The small molecule below binds the protein below.
Small molecule (SMILES): Nc1ncnc2c1ncn2[C@@H]1O[C@H](CO)[C@@H](O[P](=O)(O)OC[C@H]2O[C@@H](n3ccc(=O)[nH]c3=O)[C@H](O)[C@@H]2O[P](=O)(O)OC[C@H]2O[C@@H](n3ccc(=O)[nH]c3=O)[C@H](O)[C@@H]2O[P](=O)(O)OC[C@H]2O[C@@H](n3ccc(=O)[nH]c3=O)[C@H](O)[C@@H]2O[P](=O)(O)OC[C@H]2O[C@@H](n3ccc(=O)[nH]c3=O)[C@H](O)[C@@H]2O[P](=O)(O)OC[C@H]2O[C@@H](n3ccc(=O)[nH]c3=O)[C@H](O)[C@@H]2O)[C@H]1O

Sequence of chain 10.B:
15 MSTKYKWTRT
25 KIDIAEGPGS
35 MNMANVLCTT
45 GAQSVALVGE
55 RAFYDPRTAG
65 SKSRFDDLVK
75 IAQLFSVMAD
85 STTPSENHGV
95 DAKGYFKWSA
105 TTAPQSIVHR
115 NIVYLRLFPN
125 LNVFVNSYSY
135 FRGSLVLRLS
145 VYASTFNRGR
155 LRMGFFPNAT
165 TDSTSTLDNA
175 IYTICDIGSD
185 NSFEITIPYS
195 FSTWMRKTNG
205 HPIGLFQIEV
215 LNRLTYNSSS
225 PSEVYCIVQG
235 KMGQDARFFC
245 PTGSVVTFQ

Sequence of chain 7.A:
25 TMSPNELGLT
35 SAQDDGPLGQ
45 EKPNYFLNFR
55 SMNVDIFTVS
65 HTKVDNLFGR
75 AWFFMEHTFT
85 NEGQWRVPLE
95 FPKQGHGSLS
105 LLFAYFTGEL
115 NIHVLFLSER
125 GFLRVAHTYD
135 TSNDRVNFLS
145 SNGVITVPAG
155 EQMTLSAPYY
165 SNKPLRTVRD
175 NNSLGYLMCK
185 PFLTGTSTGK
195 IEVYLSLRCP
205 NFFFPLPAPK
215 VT

Sequence of chain 9.B:
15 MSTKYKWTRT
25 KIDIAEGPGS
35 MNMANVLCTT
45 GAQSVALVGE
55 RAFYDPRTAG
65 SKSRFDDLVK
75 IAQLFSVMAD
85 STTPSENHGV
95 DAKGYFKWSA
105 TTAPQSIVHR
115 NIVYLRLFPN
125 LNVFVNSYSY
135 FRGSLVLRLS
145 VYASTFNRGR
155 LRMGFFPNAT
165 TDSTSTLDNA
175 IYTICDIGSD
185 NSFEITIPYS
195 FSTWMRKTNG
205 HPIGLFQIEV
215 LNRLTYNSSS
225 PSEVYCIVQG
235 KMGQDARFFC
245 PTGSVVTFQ

Binding-site contacts:
Ligand atom O2' contacts residue CYS203 of chain 7.A at 3.3 Å (h-bond).
Ligand atom C5' contacts residue ARG202 of chain 7.A at 3.9 Å.
Ligand atom C4 contacts residue TRP21 of chain 10.B at 3.7 Å (hydrophobic).
Ligand atom OP1 contacts residue THR17 of chain 10.B at 3.7 Å.
Ligand atom C6 contacts residue TYR58 of chain 7.B at 3.8 Å (hydrophobic).
Ligand atom N1 contacts residue ALA56 of chain 7.B at 3.2 Å (h-bond).
Ligand atom OP2 contacts residue ARG55 of chain 7.B at 2.9 Å (salt-bridge).
Ligand atom N3 contacts residue ARG55 of chain 7.B at 3.2 Å (salt-bridge).
Ligand atom O2' contacts residue LEU41 of chain 7.B at 3.8 Å.
Ligand atom P contacts residue THR17 of chain 10.B at 3.9 Å.
Ligand atom OP2 contacts residue ARG202 of chain 7.A at 3.6 Å.
Ligand atom N6 contacts residue TYR58 of chain 7.B at 3.5 Å (h-bond).
Ligand atom O2 contacts residue TRP21 of chain 10.B at 2.9 Å.
Ligand atom O2' contacts residue THR17 of chain 10.B at 2.8 Å.
Ligand atom O2' contacts residue ARG55 of chain 7.B at 3.8 Å.
Ligand atom O2' contacts residue TYR19 of chain 9.B at 3.7 Å.
Ligand atom N3 contacts residue TRP21 of chain 10.B at 3.2 Å.
Ligand atom C2 contacts residue TYR58 of chain 7.B at 3.8 Å (hydrophobic).
Ligand atom OP1 contacts residue MET15 of chain 10.B at 3.1 Å.
Ligand atom C2 contacts residue TRP21 of chain 10.B at 3.2 Å (hydrophobic).
Ligand atom C2' contacts residue ARG55 of chain 7.B at 3.4 Å.
Ligand atom O4' contacts residue ARG68 of chain 7.B at 3.0 Å (salt-bridge).
Ligand atom OP1 contacts residue TYR19 of chain 9.B at 3.6 Å (h-bond).
Ligand atom O4 contacts residue TRP21 of chain 10.B at 3.4 Å.
Ligand atom O2' contacts residue THR44 of chain 7.B at 3.9 Å.
Ligand atom O2 contacts residue TYR58 of chain 7.B at 3.6 Å.
Ligand atom O4' contacts residue ARG202 of chain 7.A at 3.9 Å.
Ligand atom N1 contacts residue TYR58 of chain 7.B at 3.5 Å.
Ligand atom O2' contacts residue ARG55 of chain 7.B at 3.1 Å (salt-bridge).
Ligand atom C2' contacts residue THR17 of chain 10.B at 3.7 Å.
Ligand atom C1' contacts residue ARG68 of chain 7.B at 3.8 Å.
Ligand atom C2 contacts residue ALA56 of chain 7.B at 3.8 Å (hydrophobic).
Ligand atom N1 contacts residue ARG68 of chain 7.B at 3.9 Å.
Ligand atom O3' contacts residue TYR19 of chain 9.B at 3.0 Å (h-bond).
Ligand atom P contacts residue TYR19 of chain 9.B at 4.0 Å.
Ligand atom N1 contacts residue TRP21 of chain 10.B at 3.8 Å.
Ligand atom OP2 contacts residue THR17 of chain 10.B at 3.5 Å.
Ligand atom C1' contacts residue TRP21 of chain 10.B at 3.9 Å (hydrophobic).
Ligand atom C2 contacts residue ARG55 of chain 7.B at 3.1 Å.
Ligand atom C4' contacts residue TYR19 of chain 9.B at 3.8 Å (hydrophobic).

Sequence of chain 7.B:
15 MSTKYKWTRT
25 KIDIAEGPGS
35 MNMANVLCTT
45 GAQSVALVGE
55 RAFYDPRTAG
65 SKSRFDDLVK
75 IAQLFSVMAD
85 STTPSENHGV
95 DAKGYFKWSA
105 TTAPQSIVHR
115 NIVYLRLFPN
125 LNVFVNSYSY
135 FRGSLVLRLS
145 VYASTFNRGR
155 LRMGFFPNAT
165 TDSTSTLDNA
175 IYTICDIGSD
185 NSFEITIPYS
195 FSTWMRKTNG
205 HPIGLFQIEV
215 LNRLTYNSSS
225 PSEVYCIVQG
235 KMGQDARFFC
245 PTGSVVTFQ